This small molecule binds to this protein.
Small molecule (SMILES): CC(=O)N[C@H]1[C@H]([C@H](O)[C@H](O)CO)O[C@@](O[C@@H]2[C@@H](O)[C@H](O)O[C@H](CO)[C@@H]2O)(C(=O)O)C[C@@H]1O

Binding-site contacts:
Ligand atom C1 contacts residue LYS268 of chain 1.K at 4.1 Å.
Ligand atom O4 contacts residue LYS264 of chain 1.K at 3.1 Å (salt-bridge).
Ligand atom C10 contacts residue ASP51 of chain 1.K at 3.6 Å.
Ligand atom C6 contacts residue ASP51 of chain 1.K at 4.0 Å.
Ligand atom O6 contacts residue SER266 of chain 1.K at 3.8 Å.
Ligand atom C4 contacts residue SER266 of chain 1.K at 4.4 Å.
Ligand atom O1A contacts residue ASP114 of chain 1.K at 4.2 Å.
Ligand atom O10 contacts residue TRP45 of chain 1.K at 3.8 Å.
Ligand atom C5 contacts residue LYS264 of chain 1.K at 4.3 Å.
Ligand atom O1A contacts residue LYS264 of chain 1.K at 4.4 Å.
Ligand atom C3 contacts residue ASP114 of chain 1.K at 3.9 Å.
Ligand atom N5 contacts residue ASP51 of chain 1.K at 2.9 Å (salt-bridge).
Ligand atom C11 contacts residue LYS264 of chain 1.K at 4.2 Å.
Ligand atom O1B contacts residue LYS268 of chain 1.K at 3.3 Å.
Ligand atom O9 contacts residue LYS268 of chain 1.K at 3.7 Å.
Ligand atom C10 contacts residue LYS264 of chain 1.K at 4.2 Å.
Ligand atom O4 contacts residue TRP45 of chain 1.K at 3.6 Å.
Ligand atom O8 contacts residue LYS268 of chain 1.K at 3.8 Å.
Ligand atom N5 contacts residue LYS264 of chain 1.K at 3.6 Å.
Ligand atom O1A contacts residue LYS268 of chain 1.K at 4.2 Å.
Ligand atom C9 contacts residue LYS268 of chain 1.K at 4.2 Å.
Ligand atom O1B contacts residue SER266 of chain 1.K at 3.7 Å.
Ligand atom C7 contacts residue ASP51 of chain 1.K at 4.3 Å.
Ligand atom C6 contacts residue LYS268 of chain 1.K at 4.5 Å.
Ligand atom C1 contacts residue SER266 of chain 1.K at 3.7 Å.
Ligand atom C4 contacts residue LYS264 of chain 1.K at 3.7 Å.
Ligand atom C5 contacts residue ASP51 of chain 1.K at 3.9 Å.
Ligand atom C11 contacts residue ASP51 of chain 1.K at 3.4 Å.
Ligand atom C11 contacts residue TYR50 of chain 1.K at 3.7 Å (hydrophobic).
Ligand atom O1A contacts residue SER266 of chain 1.K at 2.9 Å (h-bond).
Ligand atom C10 contacts residue TRP45 of chain 1.K at 4.1 Å (hydrophobic).
Ligand atom C8 contacts residue LYS268 of chain 1.K at 3.5 Å.
Ligand atom C4 contacts residue ASP51 of chain 1.K at 4.4 Å.
Ligand atom C11 contacts residue TRP45 of chain 1.K at 4.4 Å (hydrophobic).

Sequence of chain 1.K:
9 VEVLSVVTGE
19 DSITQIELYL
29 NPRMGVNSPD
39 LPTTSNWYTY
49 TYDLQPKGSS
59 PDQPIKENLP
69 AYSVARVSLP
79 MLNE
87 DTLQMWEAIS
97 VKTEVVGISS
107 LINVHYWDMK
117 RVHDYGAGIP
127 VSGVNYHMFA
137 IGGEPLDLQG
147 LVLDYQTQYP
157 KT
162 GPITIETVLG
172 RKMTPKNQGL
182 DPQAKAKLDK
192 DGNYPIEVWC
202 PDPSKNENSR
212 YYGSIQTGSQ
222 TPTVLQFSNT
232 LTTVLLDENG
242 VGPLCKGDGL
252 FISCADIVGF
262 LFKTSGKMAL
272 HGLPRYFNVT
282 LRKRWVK